Sequence of chain 6.K:
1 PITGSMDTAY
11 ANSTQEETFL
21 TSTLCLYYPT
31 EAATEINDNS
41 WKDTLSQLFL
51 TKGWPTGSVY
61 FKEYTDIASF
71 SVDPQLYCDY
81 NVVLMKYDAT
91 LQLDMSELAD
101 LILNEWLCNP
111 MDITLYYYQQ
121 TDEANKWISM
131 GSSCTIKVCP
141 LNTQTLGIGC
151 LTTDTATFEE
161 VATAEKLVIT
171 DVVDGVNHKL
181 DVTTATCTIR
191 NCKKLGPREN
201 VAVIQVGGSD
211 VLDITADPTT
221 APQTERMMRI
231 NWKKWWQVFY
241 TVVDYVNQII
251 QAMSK

Binding-site contacts:
Ligand atom O5 contacts residue ASN12 of chain 6.K at 2.8 Å (h-bond).
Ligand atom O7 contacts residue ASN12 of chain 6.K at 3.6 Å.
Ligand atom C5 contacts residue ASN12 of chain 6.K at 4.2 Å.
Ligand atom N2 contacts residue ASN12 of chain 6.K at 3.8 Å.
Ligand atom C7 contacts residue ASN12 of chain 6.K at 3.9 Å.
Ligand atom C1 contacts residue ASN12 of chain 6.K at 2.2 Å.
Ligand atom C2 contacts residue ASN12 of chain 6.K at 3.3 Å.

The small molecule below binds the protein below.
Small molecule (SMILES): CC(=O)N[C@H]1[C@H](O[C@H]2[C@H](O)[C@@H](NC(C)=O)CO[C@@H]2CO)O[C@H](CO)[C@@H](O)[C@@H]1O